Sequence of chain 1.B:
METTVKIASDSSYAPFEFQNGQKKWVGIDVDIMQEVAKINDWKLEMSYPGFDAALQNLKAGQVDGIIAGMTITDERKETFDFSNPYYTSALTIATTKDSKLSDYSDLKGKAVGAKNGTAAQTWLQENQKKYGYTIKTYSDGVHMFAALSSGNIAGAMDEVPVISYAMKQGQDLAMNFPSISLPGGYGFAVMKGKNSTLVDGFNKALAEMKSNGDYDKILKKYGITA

The small molecule below binds the protein below.
Small molecule (SMILES): NC(=O)C[C@H](N)C(=O)O

Binding-site contacts:
Ligand atom C contacts residue ARG77 of chain 1.B at 3.6 Å.
Ligand atom ND2 contacts residue TYR14 of chain 1.B at 3.4 Å.
Ligand atom O contacts residue THR72 of chain 1.B at 2.9 Å (h-bond).
Ligand atom C contacts residue THR72 of chain 1.B at 4.1 Å.
Ligand atom CA contacts residue TYR14 of chain 1.B at 3.8 Å (hydrophobic).
Ligand atom C contacts residue THR119 of chain 1.B at 4.0 Å.
Ligand atom C contacts residue GLY70 of chain 1.B at 4.0 Å.
Ligand atom O contacts residue ALA120 of chain 1.B at 4.2 Å.
Ligand atom CB contacts residue TYR14 of chain 1.B at 4.2 Å (hydrophobic).
Ligand atom CG contacts residue LYS116 of chain 1.B at 3.7 Å.
Ligand atom N contacts residue TYR14 of chain 1.B at 2.9 Å (h-bond).
Ligand atom OD1 contacts residue TYR14 of chain 1.B at 3.4 Å.
Ligand atom ND2 contacts residue ASP11 of chain 1.B at 3.0 Å (salt-bridge).
Ligand atom CG contacts residue ASP11 of chain 1.B at 3.8 Å.
Ligand atom OD1 contacts residue ASP11 of chain 1.B at 3.8 Å.
Ligand atom CG contacts residue PHE52 of chain 1.B at 3.8 Å (hydrophobic).
Ligand atom CG contacts residue THR119 of chain 1.B at 4.4 Å.
Ligand atom C contacts residue PHE52 of chain 1.B at 4.2 Å (hydrophobic).
Ligand atom ND2 contacts residue ALA69 of chain 1.B at 3.0 Å (h-bond).
Ligand atom O contacts residue GLY70 of chain 1.B at 3.5 Å (h-bond).
Ligand atom CA contacts residue GLY70 of chain 1.B at 3.6 Å.
Ligand atom C contacts residue ALA120 of chain 1.B at 3.8 Å (hydrophobic).
Ligand atom C contacts residue MET71 of chain 1.B at 4.3 Å (hydrophobic).
Ligand atom CA contacts residue THR119 of chain 1.B at 4.1 Å.
Ligand atom O contacts residue ARG77 of chain 1.B at 3.0 Å (salt-bridge).
Ligand atom OD1 contacts residue THR119 of chain 1.B at 3.8 Å.
Ligand atom CB contacts residue PHE52 of chain 1.B at 3.6 Å (hydrophobic).
Ligand atom CG contacts residue ALA69 of chain 1.B at 3.7 Å (hydrophobic).
Ligand atom N contacts residue GLU160 of chain 1.B at 3.9 Å.
Ligand atom OD1 contacts residue ASP159 of chain 1.B at 4.4 Å.
Ligand atom ND2 contacts residue PHE52 of chain 1.B at 3.7 Å.
Ligand atom OD1 contacts residue PHE52 of chain 1.B at 4.3 Å.
Ligand atom CB contacts residue THR119 of chain 1.B at 4.3 Å.
Ligand atom CB contacts residue ALA69 of chain 1.B at 3.4 Å (hydrophobic).
Ligand atom OD1 contacts residue LYS116 of chain 1.B at 2.9 Å (salt-bridge).
Ligand atom O contacts residue MET71 of chain 1.B at 3.5 Å.
Ligand atom N contacts residue GLY70 of chain 1.B at 2.7 Å (h-bond).
Ligand atom ND2 contacts residue LYS116 of chain 1.B at 3.8 Å.
Ligand atom CB contacts residue GLY70 of chain 1.B at 3.8 Å.
Ligand atom CG contacts residue TYR14 of chain 1.B at 3.5 Å (hydrophobic).